A protein and the small-molecule ligand that binds it are described below.
Small molecule (SMILES): CC(=O)N[C@@H]1[C@@H](O)[C@H](O)[C@@H](CO)O[C@H]1O

Binding-site contacts:
Ligand atom C5 contacts residue ASN324 of chain 1.C at 3.7 Å.
Ligand atom C3 contacts residue ASN324 of chain 1.C at 3.8 Å.
Ligand atom C1 contacts residue ASN324 of chain 1.C at 1.4 Å.
Ligand atom O7 contacts residue ASN324 of chain 1.C at 4.2 Å.
Ligand atom C7 contacts residue ASN324 of chain 1.C at 3.8 Å.
Ligand atom N2 contacts residue ASN324 of chain 1.C at 2.9 Å (h-bond).
Ligand atom C1 contacts residue GLY323 of chain 1.C at 4.2 Å.
Ligand atom O5 contacts residue ASN324 of chain 1.C at 2.4 Å (h-bond).
Ligand atom O5 contacts residue GLY323 of chain 1.C at 4.4 Å.
Ligand atom C4 contacts residue ASN324 of chain 1.C at 4.2 Å.
Ligand atom C2 contacts residue ASN324 of chain 1.C at 2.5 Å.

Sequence of chain 1.C:
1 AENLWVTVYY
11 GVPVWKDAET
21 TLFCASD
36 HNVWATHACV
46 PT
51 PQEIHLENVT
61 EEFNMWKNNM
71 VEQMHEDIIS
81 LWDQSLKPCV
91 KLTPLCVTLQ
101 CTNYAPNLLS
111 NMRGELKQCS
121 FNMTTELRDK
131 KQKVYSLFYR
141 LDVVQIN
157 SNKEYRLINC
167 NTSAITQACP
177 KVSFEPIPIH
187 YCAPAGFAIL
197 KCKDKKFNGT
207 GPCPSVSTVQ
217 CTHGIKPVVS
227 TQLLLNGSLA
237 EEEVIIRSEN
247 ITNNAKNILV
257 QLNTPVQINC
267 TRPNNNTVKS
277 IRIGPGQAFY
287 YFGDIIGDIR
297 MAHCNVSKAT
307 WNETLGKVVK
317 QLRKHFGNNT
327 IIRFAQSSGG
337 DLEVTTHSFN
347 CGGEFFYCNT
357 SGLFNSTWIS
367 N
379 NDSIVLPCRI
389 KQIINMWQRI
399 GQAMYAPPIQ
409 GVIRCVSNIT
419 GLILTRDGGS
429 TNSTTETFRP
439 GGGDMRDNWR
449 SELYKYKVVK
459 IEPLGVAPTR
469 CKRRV